Sequence of chain 1.C:
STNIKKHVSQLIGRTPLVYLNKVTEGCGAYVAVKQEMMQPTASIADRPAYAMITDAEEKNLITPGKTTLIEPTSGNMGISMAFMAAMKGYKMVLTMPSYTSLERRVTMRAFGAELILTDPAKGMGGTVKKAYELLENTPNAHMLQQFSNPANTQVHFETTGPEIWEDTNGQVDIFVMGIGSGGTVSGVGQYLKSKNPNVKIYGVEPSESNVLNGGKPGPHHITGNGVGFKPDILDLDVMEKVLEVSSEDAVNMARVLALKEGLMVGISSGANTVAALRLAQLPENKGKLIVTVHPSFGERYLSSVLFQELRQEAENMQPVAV

The small molecule below binds the protein below.
Small molecule (SMILES): Cc1ncc(COP(=O)(O)O)c(CN[C@@H](CS)C(=O)O)c1O

Binding-site contacts:
Ligand atom C2A contacts residue SER317 of chain 1.C at 3.4 Å.
Ligand atom OP3 contacts residue SER202 of chain 1.C at 3.2 Å (h-bond).
Ligand atom C2A contacts residue TYR322 of chain 1.C at 3.4 Å (hydrophobic).
Ligand atom OP2 contacts residue THR205 of chain 1.C at 2.8 Å (h-bond).
Ligand atom OP4 contacts residue MET198 of chain 1.C at 3.6 Å.
Ligand atom C5M contacts residue GLY245 of chain 1.C at 3.5 Å.
Ligand atom C6 contacts residue SER289 of chain 1.C at 3.6 Å.
Ligand atom OP1 contacts residue SER202 of chain 1.C at 2.5 Å (h-bond).
Ligand atom N1 contacts residue PRO316 of chain 1.C at 3.4 Å.
Ligand atom C4 contacts residue GLY245 of chain 1.C at 3.5 Å.
Ligand atom O contacts residue SER95 of chain 1.C at 3.0 Å (h-bond).
Ligand atom OXT contacts residue SER95 of chain 1.C at 3.2 Å (h-bond).
Ligand atom N contacts residue SER95 of chain 1.C at 3.6 Å.
Ligand atom OXT contacts residue THR94 of chain 1.C at 3.2 Å (h-bond).
Ligand atom N1 contacts residue SER289 of chain 1.C at 2.7 Å (h-bond).
Ligand atom O contacts residue MET98 of chain 1.C at 3.4 Å.
Ligand atom C contacts residue SER95 of chain 1.C at 3.3 Å.
Ligand atom OP3 contacts residue GLY201 of chain 1.C at 2.8 Å (h-bond).
Ligand atom OP3 contacts residue GLY203 of chain 1.C at 2.9 Å (h-bond).
Ligand atom C contacts residue MET98 of chain 1.C at 3.5 Å (hydrophobic).
Ligand atom OXT contacts residue GLY96 of chain 1.C at 3.6 Å (h-bond).
Ligand atom SG contacts residue SER95 of chain 1.C at 3.2 Å (h-bond).
Ligand atom O contacts residue THR94 of chain 1.C at 2.8 Å (h-bond).
Ligand atom CA contacts residue GLN167 of chain 1.C at 3.6 Å.
Ligand atom P contacts residue SER202 of chain 1.C at 3.4 Å.
Ligand atom C2A contacts residue ASN97 of chain 1.C at 3.0 Å.
Ligand atom OXT contacts residue MET98 of chain 1.C at 2.9 Å (h-bond).
Ligand atom C3 contacts residue GLY245 of chain 1.C at 3.6 Å.
Ligand atom C2A contacts residue SER289 of chain 1.C at 3.4 Å.
Ligand atom C2 contacts residue SER289 of chain 1.C at 3.5 Å.
Ligand atom C5 contacts residue GLY245 of chain 1.C at 3.3 Å.
Ligand atom C contacts residue THR94 of chain 1.C at 3.5 Å.
Ligand atom O contacts residue GLN167 of chain 1.C at 3.1 Å (h-bond).
Ligand atom OXT contacts residue ASN97 of chain 1.C at 3.1 Å (h-bond).
Ligand atom C6 contacts residue ASN246 of chain 1.C at 3.6 Å.
Ligand atom O3 contacts residue ASN97 of chain 1.C at 2.9 Å (h-bond).
Ligand atom C5M contacts residue GLY201 of chain 1.C at 3.5 Å.
Ligand atom OP2 contacts residue SER202 of chain 1.C at 3.5 Å (h-bond).
Ligand atom CB contacts residue GLN167 of chain 1.C at 3.3 Å.
Ligand atom OP2 contacts residue GLY204 of chain 1.C at 3.5 Å (h-bond).